This small molecule binds to this protein.
Small molecule (SMILES): CC(=O)N[C@H]1[C@H](O[C@H]2[C@H](O)[C@@H](NC(C)=O)CO[C@@H]2CO)O[C@H](CO)[C@@H](O[C@@H]2O[C@H](CO[C@H]3O[C@H](CO)[C@@H](O)[C@H](O)[C@@H]3O)[C@@H](O)[C@H](O[C@H]3O[C@H](CO[C@@H]4O[C@H](CO)[C@@H](O)[C@H](O)[C@@H]4O)[C@@H](O)[C@H](O)[C@@H]3O)[C@@H]2O)[C@@H]1O

Sequence of chain 1.A:
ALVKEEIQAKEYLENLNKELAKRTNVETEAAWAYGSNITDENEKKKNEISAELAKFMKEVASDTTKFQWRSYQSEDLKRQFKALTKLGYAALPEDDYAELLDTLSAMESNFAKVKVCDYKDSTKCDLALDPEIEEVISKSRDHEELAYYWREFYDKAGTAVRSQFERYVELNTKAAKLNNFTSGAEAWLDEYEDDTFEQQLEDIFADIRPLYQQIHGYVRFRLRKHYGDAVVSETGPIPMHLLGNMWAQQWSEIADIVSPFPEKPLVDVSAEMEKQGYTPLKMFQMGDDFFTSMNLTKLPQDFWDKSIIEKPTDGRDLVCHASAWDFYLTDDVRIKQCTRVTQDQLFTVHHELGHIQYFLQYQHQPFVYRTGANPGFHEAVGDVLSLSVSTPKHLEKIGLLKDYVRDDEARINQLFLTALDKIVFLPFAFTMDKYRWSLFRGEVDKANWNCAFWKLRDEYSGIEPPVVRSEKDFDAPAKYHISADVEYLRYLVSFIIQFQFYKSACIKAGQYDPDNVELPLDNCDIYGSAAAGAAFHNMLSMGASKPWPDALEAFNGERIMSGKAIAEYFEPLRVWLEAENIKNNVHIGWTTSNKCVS

Binding-site contacts:
Ligand atom O4 contacts residue GLN68 of chain 1.A at 4.4 Å.
Ligand atom N2 contacts residue LEU178 of chain 1.A at 4.3 Å.
Ligand atom N2 contacts residue ASN180 of chain 1.A at 2.9 Å (h-bond).
Ligand atom C8 contacts residue LEU178 of chain 1.A at 3.9 Å (hydrophobic).
Ligand atom C1 contacts residue ASN180 of chain 1.A at 1.4 Å.
Ligand atom C2 contacts residue ASN180 of chain 1.A at 2.5 Å.
Ligand atom O7 contacts residue ASN180 of chain 1.A at 3.6 Å.
Ligand atom C7 contacts residue ASN180 of chain 1.A at 3.4 Å.
Ligand atom C5 contacts residue ASN180 of chain 1.A at 3.6 Å.
Ligand atom C4 contacts residue ASN180 of chain 1.A at 4.2 Å.
Ligand atom C5 contacts residue GLN68 of chain 1.A at 3.8 Å.
Ligand atom C8 contacts residue ASN179 of chain 1.A at 4.5 Å.
Ligand atom O6 contacts residue GLN68 of chain 1.A at 3.0 Å (h-bond).
Ligand atom C3 contacts residue ASN180 of chain 1.A at 3.8 Å.
Ligand atom C8 contacts residue ASN180 of chain 1.A at 4.5 Å.
Ligand atom O5 contacts residue ASN180 of chain 1.A at 2.4 Å (h-bond).
Ligand atom C6 contacts residue GLN68 of chain 1.A at 4.0 Å.